Sequence of chain 1.A:
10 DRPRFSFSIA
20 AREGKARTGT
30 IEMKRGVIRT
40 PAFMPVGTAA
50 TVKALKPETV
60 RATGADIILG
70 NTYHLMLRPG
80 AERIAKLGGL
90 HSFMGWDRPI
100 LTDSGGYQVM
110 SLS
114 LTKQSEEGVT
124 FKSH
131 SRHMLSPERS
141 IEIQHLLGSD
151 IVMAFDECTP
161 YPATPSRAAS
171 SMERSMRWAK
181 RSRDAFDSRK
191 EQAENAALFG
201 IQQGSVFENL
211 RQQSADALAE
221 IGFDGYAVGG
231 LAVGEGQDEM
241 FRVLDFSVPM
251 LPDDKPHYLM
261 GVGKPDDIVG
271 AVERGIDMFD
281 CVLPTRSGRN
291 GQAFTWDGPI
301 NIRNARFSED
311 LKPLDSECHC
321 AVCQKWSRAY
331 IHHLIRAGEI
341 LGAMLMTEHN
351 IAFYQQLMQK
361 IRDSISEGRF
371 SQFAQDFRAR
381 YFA

A small-molecule ligand and the protein it binds are described below.
Small molecule (SMILES): Nc1nc2cc3nc(NCCc4ccc(CCO)cc4)[nH]c3cc2c(=O)[nH]1

Binding-site contacts:
Ligand atom C20 contacts residue VAL282 of chain 1.A at 3.4 Å (hydrophobic).
Ligand atom C5 contacts residue TYR106 of chain 1.A at 3.4 Å (hydrophobic).
Ligand atom N10 contacts residue ASP102 of chain 1.A at 2.7 Å (salt-bridge).
Ligand atom O18 contacts residue ASP156 of chain 1.A at 3.6 Å (salt-bridge).
Ligand atom N8 contacts residue ASP102 of chain 1.A at 2.8 Å (salt-bridge).
Ligand atom O18 contacts residue GLN203 of chain 1.A at 3.0 Å (h-bond).
Ligand atom C14 contacts residue ALA232 of chain 1.A at 3.6 Å (hydrophobic).
Ligand atom N11 contacts residue ASP156 of chain 1.A at 2.7 Å (salt-bridge).
Ligand atom N8 contacts residue TYR106 of chain 1.A at 3.3 Å.
Ligand atom N12 contacts residue MET260 of chain 1.A at 3.5 Å (h-bond).
Ligand atom C16 contacts residue TYR106 of chain 1.A at 3.6 Å (hydrophobic).
Ligand atom C2 contacts residue CYS158 of chain 1.A at 3.6 Å (hydrophobic).
Ligand atom N13 contacts residue GLY261 of chain 1.A at 3.6 Å.
Ligand atom C6 contacts residue TYR106 of chain 1.A at 3.4 Å (hydrophobic).
Ligand atom C9 contacts residue ASP156 of chain 1.A at 3.5 Å.
Ligand atom N10 contacts residue SER103 of chain 1.A at 3.7 Å.
Ligand atom N12 contacts residue LEU231 of chain 1.A at 2.8 Å (h-bond).
Ligand atom O18 contacts residue CYS158 of chain 1.A at 3.4 Å.
Ligand atom O22 contacts residue ARG286 of chain 1.A at 3.6 Å.
Ligand atom C17 contacts residue ALA232 of chain 1.A at 3.5 Å (hydrophobic).
Ligand atom N12 contacts residue ALA232 of chain 1.A at 3.5 Å (h-bond).
Ligand atom O18 contacts residue GLY230 of chain 1.A at 2.8 Å (h-bond).
Ligand atom C9 contacts residue MET260 of chain 1.A at 3.6 Å (hydrophobic).
Ligand atom N13 contacts residue TYR106 of chain 1.A at 3.5 Å.
Ligand atom N10 contacts residue ASP156 of chain 1.A at 2.8 Å (salt-bridge).
Ligand atom O18 contacts residue GLY229 of chain 1.A at 3.3 Å.
Ligand atom C7 contacts residue CYS158 of chain 1.A at 3.7 Å (hydrophobic).
Ligand atom C9 contacts residue TYR106 of chain 1.A at 3.6 Å (hydrophobic).
Ligand atom C7 contacts residue ASP156 of chain 1.A at 3.6 Å.
Ligand atom C14 contacts residue GLY261 of chain 1.A at 3.6 Å.
Ligand atom N15 contacts residue ALA232 of chain 1.A at 2.9 Å (h-bond).
Ligand atom N15 contacts residue GLY261 of chain 1.A at 3.6 Å.
Ligand atom C16 contacts residue GLY261 of chain 1.A at 3.6 Å.
Ligand atom C4 contacts residue TYR106 of chain 1.A at 3.6 Å (hydrophobic).
Ligand atom N8 contacts residue MET260 of chain 1.A at 3.4 Å.
Ligand atom C19 contacts residue VAL282 of chain 1.A at 3.4 Å (hydrophobic).
Ligand atom C3 contacts residue LEU231 of chain 1.A at 3.6 Å (hydrophobic).
Ligand atom N10 contacts residue ILE201 of chain 1.A at 3.5 Å.
Ligand atom C9 contacts residue ASP102 of chain 1.A at 3.5 Å.
Ligand atom C3 contacts residue TYR106 of chain 1.A at 3.5 Å (hydrophobic).